Binding-site contacts:
Ligand atom CD1 contacts residue VAL116 of chain 1.B at 3.4 Å (hydrophobic).
Ligand atom CG contacts residue LEU91 of chain 1.A at 3.1 Å (hydrophobic).
Ligand atom CB contacts residue TYR94 of chain 1.A at 3.3 Å (hydrophobic).
Ligand atom CD contacts residue ARG60 of chain 1.B at 3.3 Å.
Ligand atom CE contacts residue ASP56 of chain 1.B at 3.4 Å.
Ligand atom O contacts residue TYR94 of chain 1.A at 2.8 Å (h-bond).
Ligand atom OD1 contacts residue LEU91 of chain 1.A at 3.6 Å.
Ligand atom CG contacts residue HIS96 of chain 1.A at 3.7 Å.
Ligand atom CB contacts residue PHE93 of chain 1.A at 3.7 Å (hydrophobic).
Ligand atom N contacts residue ARG113 of chain 1.B at 3.2 Å (salt-bridge).
Ligand atom O contacts residue PHE93 of chain 1.A at 3.2 Å.
Ligand atom CH2 contacts residue PRO103 of chain 1.B at 3.7 Å (hydrophobic).
Ligand atom CD contacts residue TYR54 of chain 1.B at 3.6 Å (hydrophobic).
Ligand atom N contacts residue TYR94 of chain 1.A at 3.2 Å (h-bond).
Ligand atom CD2 contacts residue HIS92 of chain 1.A at 3.5 Å.
Ligand atom C contacts residue ARG113 of chain 1.B at 3.5 Å.
Ligand atom CD2 contacts residue PHE93 of chain 1.A at 3.6 Å (hydrophobic).
Ligand atom CZ2 contacts residue GLY33 of chain 1.B at 3.4 Å.
Ligand atom OD1 contacts residue ARG100 of chain 1.B at 2.8 Å (salt-bridge).
Ligand atom OE1 contacts residue ARG60 of chain 1.B at 2.7 Å (salt-bridge).
Ligand atom CA contacts residue TYR94 of chain 1.A at 3.6 Å (hydrophobic).
Ligand atom CB contacts residue HIS92 of chain 1.A at 3.2 Å.
Ligand atom OE2 contacts residue ARG60 of chain 1.B at 3.1 Å (salt-bridge).
Ligand atom N contacts residue HIS92 of chain 1.A at 2.7 Å (h-bond).
Ligand atom OD1 contacts residue TYR94 of chain 1.A at 3.5 Å (h-bond).
Ligand atom CG contacts residue ARG100 of chain 1.B at 3.4 Å.
Ligand atom NZ contacts residue ASP56 of chain 1.B at 2.8 Å (salt-bridge).
Ligand atom OD2 contacts residue ARG100 of chain 1.B at 2.8 Å (salt-bridge).
Ligand atom O contacts residue TYR94 of chain 1.A at 3.3 Å.
Ligand atom CA contacts residue HIS92 of chain 1.A at 3.5 Å.
Ligand atom NZ contacts residue ASP58 of chain 1.B at 3.0 Å (salt-bridge).
Ligand atom OD2 contacts residue LEU91 of chain 1.A at 3.4 Å (h-bond).
Ligand atom CH2 contacts residue GLY33 of chain 1.B at 3.7 Å.
Ligand atom OD1 contacts residue HIS96 of chain 1.A at 2.8 Å (h-bond).
Ligand atom CD2 contacts residue GLN27 of chain 1.A at 3.3 Å.
Ligand atom CA contacts residue HIS92 of chain 1.A at 3.7 Å.
Ligand atom CD1 contacts residue ARG100 of chain 1.B at 3.7 Å.
Ligand atom O contacts residue ARG113 of chain 1.B at 3.0 Å (salt-bridge).
Ligand atom CB contacts residue LEU91 of chain 1.A at 3.0 Å (hydrophobic).
Ligand atom C contacts residue HIS92 of chain 1.A at 3.7 Å.

Sequence of chain 1.A:
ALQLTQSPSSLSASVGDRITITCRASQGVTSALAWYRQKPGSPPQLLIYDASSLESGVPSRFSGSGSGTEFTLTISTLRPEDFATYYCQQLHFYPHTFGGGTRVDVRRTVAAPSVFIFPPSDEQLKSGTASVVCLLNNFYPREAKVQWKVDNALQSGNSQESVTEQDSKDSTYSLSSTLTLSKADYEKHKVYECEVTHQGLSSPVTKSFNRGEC

Sequence of chain 1.B:
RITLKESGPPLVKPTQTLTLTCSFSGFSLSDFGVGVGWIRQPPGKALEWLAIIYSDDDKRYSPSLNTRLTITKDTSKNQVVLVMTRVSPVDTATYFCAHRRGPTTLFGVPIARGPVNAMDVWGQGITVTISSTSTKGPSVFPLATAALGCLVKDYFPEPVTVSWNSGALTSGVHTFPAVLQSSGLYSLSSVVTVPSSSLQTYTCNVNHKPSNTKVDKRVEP

This small molecule binds to this protein.
Small molecule (SMILES): CC(C)C[C@H](NC(=O)[C@H](CCC(=O)O)NC(=O)[C@H](CC(C)C)NC(=O)[C@@H](N)CC(C)C)C(=O)N[C@@H](CC(=O)O)C(=O)N[C@@H](CCCCN)C(=O)N[C@@H](CC1=CN=C2C=CC=CC12)C(=O)N[C@@H](C)C(=O)NC(CO)CO